Sequence of chain 2.A:
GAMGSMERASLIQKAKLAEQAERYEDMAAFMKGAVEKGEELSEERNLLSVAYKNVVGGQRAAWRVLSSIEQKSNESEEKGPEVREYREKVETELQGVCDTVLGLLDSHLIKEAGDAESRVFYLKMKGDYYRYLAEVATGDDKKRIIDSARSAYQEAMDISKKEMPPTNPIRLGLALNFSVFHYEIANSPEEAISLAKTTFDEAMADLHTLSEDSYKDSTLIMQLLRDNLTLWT

This small molecule binds to this protein.
Small molecule (SMILES): CC(C)C[C@@H](C=O)NC(=O)[C@H](COP(=O)(O)O)NC(=O)[C@H](CC1=NC=NC1)NC(=O)[C@@H](N)CCC(=O)O

Binding-site contacts:
Ligand atom N contacts residue ASN180 of chain 2.A at 2.9 Å (h-bond).
Ligand atom ND1 contacts residue GLU187 of chain 2.A at 3.5 Å (salt-bridge).
Ligand atom O contacts residue VAL183 of chain 2.A at 3.6 Å.
Ligand atom O2P contacts residue ARG61 of chain 2.A at 2.9 Å (salt-bridge).
Ligand atom O contacts residue ASN231 of chain 2.A at 3.0 Å (h-bond).
Ligand atom O2P contacts residue ARG134 of chain 2.A at 2.8 Å (salt-bridge).
Ligand atom C contacts residue ASN180 of chain 2.A at 3.6 Å.
Ligand atom CD contacts residue ARG61 of chain 2.A at 3.7 Å.
Ligand atom CA contacts residue LEU179 of chain 2.A at 3.6 Å (hydrophobic).
Ligand atom CB contacts residue ASN180 of chain 2.A at 3.3 Å.
Ligand atom O contacts residue LEU179 of chain 2.A at 3.9 Å.
Ligand atom CB contacts residue ASN231 of chain 2.A at 3.1 Å.
Ligand atom P contacts residue ARG134 of chain 2.A at 3.8 Å.
Ligand atom C contacts residue ASN231 of chain 2.A at 3.9 Å.
Ligand atom CD contacts residue ARG65 of chain 2.A at 3.6 Å.
Ligand atom OE2 contacts residue ARG65 of chain 2.A at 2.6 Å (salt-bridge).
Ligand atom CD2 contacts residue GLY176 of chain 2.A at 4.0 Å.
Ligand atom CB contacts residue LEU179 of chain 2.A at 3.9 Å (hydrophobic).
Ligand atom OE1 contacts residue ARG61 of chain 2.A at 3.4 Å (salt-bridge).
Ligand atom C contacts residue LEU179 of chain 2.A at 3.8 Å (hydrophobic).
Ligand atom O1P contacts residue ARG61 of chain 2.A at 2.9 Å (salt-bridge).
Ligand atom N contacts residue LEU179 of chain 2.A at 3.5 Å.
Ligand atom O1P contacts residue TYR135 of chain 2.A at 3.9 Å.
Ligand atom P contacts residue ARG61 of chain 2.A at 3.8 Å.
Ligand atom CD2 contacts residue LYS127 of chain 2.A at 4.0 Å.
Ligand atom O3P contacts residue TYR135 of chain 2.A at 2.6 Å (h-bond).
Ligand atom O3P contacts residue ARG134 of chain 2.A at 2.9 Å (salt-bridge).
Ligand atom CB contacts residue ARG134 of chain 2.A at 3.9 Å.
Ligand atom CA contacts residue ASN180 of chain 2.A at 3.5 Å.
Ligand atom CB contacts residue ASN180 of chain 2.A at 3.6 Å.
Ligand atom O3P contacts residue ASN180 of chain 2.A at 4.0 Å.
Ligand atom CG contacts residue ASN231 of chain 2.A at 3.6 Å.
Ligand atom CD2 contacts residue ASN231 of chain 2.A at 4.0 Å.
Ligand atom C contacts residue VAL183 of chain 2.A at 3.8 Å (hydrophobic).
Ligand atom O2P contacts residue TYR135 of chain 2.A at 4.0 Å.
Ligand atom OE2 contacts residue ARG61 of chain 2.A at 3.7 Å.
Ligand atom CA contacts residue ASN180 of chain 2.A at 3.8 Å.
Ligand atom P contacts residue TYR135 of chain 2.A at 3.8 Å.
Ligand atom CG contacts residue ARG65 of chain 2.A at 4.0 Å.
Ligand atom CA contacts residue ASN231 of chain 2.A at 4.0 Å.